Binding-site contacts:
Ligand atom C5 contacts residue ASN1108 of chain 1.D at 3.7 Å.
Ligand atom O5 contacts residue ASN1108 of chain 1.D at 2.3 Å (h-bond).
Ligand atom C7 contacts residue ASN1108 of chain 1.D at 3.2 Å.
Ligand atom C3 contacts residue ASN1108 of chain 1.D at 3.8 Å.
Ligand atom C4 contacts residue ASN1108 of chain 1.D at 4.2 Å.
Ligand atom C2 contacts residue ASN1108 of chain 1.D at 2.5 Å.
Ligand atom N2 contacts residue ASN1108 of chain 1.D at 3.0 Å (h-bond).
Ligand atom C8 contacts residue ILE1106 of chain 1.D at 3.6 Å (hydrophobic).
Ligand atom O7 contacts residue ASN1108 of chain 1.D at 2.8 Å (h-bond).
Ligand atom C1 contacts residue ASN1108 of chain 1.D at 1.4 Å.

Sequence of chain 1.D:
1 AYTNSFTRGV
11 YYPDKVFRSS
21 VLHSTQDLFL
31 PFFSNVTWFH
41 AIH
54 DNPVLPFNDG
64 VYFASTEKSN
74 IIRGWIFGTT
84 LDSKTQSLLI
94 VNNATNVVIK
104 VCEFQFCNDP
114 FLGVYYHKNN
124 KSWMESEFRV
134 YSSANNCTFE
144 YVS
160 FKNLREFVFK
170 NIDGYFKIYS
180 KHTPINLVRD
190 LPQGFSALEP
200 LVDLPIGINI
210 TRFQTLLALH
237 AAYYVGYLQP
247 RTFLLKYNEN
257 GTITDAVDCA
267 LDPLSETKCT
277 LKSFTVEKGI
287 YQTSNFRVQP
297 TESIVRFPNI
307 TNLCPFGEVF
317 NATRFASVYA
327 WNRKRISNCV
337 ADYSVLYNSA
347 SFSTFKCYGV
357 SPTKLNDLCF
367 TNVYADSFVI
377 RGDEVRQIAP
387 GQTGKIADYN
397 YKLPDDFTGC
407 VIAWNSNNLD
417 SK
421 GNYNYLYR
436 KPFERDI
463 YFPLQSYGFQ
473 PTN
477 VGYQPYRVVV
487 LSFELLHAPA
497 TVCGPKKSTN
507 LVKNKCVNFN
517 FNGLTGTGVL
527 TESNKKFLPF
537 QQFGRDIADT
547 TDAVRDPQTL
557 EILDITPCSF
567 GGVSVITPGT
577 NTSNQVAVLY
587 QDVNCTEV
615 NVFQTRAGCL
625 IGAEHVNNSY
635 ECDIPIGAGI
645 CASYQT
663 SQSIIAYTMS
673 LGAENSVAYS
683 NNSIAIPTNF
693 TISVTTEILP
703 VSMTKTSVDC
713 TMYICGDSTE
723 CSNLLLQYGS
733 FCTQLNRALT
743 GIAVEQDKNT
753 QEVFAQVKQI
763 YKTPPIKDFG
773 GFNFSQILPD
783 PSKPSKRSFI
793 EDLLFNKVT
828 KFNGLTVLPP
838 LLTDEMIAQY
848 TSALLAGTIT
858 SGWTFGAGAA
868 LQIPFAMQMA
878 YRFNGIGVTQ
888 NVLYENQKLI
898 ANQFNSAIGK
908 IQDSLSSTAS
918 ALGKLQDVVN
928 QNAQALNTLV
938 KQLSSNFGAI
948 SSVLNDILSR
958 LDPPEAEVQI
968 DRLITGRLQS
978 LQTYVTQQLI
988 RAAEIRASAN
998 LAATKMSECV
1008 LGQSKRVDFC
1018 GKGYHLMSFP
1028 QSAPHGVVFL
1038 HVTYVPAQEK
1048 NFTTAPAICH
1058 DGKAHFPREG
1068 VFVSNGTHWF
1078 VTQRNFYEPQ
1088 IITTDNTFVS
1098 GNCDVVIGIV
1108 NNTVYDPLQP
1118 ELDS

The protein below binds the small molecule below.
Small molecule (SMILES): CC(=O)N[C@H]1[C@H](O[C@H]2[C@H](O)[C@@H](NC(C)=O)CO[C@@H]2CO)O[C@H](CO)[C@@H](O)[C@@H]1O